Binding-site contacts:
Ligand atom C3 contacts residue PHE213 of chain 1.B at 3.8 Å (hydrophobic).
Ligand atom C4 contacts residue PHE262 of chain 1.B at 4.0 Å (hydrophobic).
Ligand atom C13 contacts residue ALA118 of chain 1.B at 3.9 Å (hydrophobic).
Ligand atom C15 contacts residue ALA293 of chain 1.B at 3.4 Å (hydrophobic).
Ligand atom C10 contacts residue TYR269 of chain 1.B at 3.7 Å (hydrophobic).
Ligand atom C5 contacts residue TRP266 of chain 1.B at 3.9 Å (hydrophobic).
Ligand atom C15 contacts residue SER187 of chain 1.B at 3.9 Å.
Ligand atom C9 contacts residue TYR192 of chain 1.B at 4.0 Å (hydrophobic).
Ligand atom C9 contacts residue TYR269 of chain 1.B at 4.0 Å (hydrophobic).
Ligand atom C18 contacts residue GLY122 of chain 1.B at 3.6 Å.
Ligand atom C2 contacts residue PHE213 of chain 1.B at 3.5 Å (hydrophobic).
Ligand atom C20 contacts residue TYR269 of chain 1.B at 3.6 Å (hydrophobic).
Ligand atom C12 contacts residue CYS188 of chain 1.B at 3.6 Å (hydrophobic).
Ligand atom C3 contacts residue GLU123 of chain 1.B at 3.9 Å.
Ligand atom C8 contacts residue THR119 of chain 1.B at 3.9 Å.
Ligand atom C8 contacts residue TYR269 of chain 1.B at 3.9 Å (hydrophobic).
Ligand atom C19 contacts residue THR119 of chain 1.B at 3.7 Å.
Ligand atom C9 contacts residue THR119 of chain 1.B at 3.6 Å.
Ligand atom C4 contacts residue GLU123 of chain 1.B at 3.9 Å.
Ligand atom C12 contacts residue ALA118 of chain 1.B at 3.7 Å (hydrophobic).
Ligand atom C12 contacts residue TYR269 of chain 1.B at 3.9 Å (hydrophobic).
Ligand atom C20 contacts residue ALA293 of chain 1.B at 3.6 Å (hydrophobic).
Ligand atom C5 contacts residue GLU123 of chain 1.B at 3.7 Å.
Ligand atom C16 contacts residue MET208 of chain 1.B at 3.7 Å (hydrophobic).
Ligand atom C14 contacts residue LYS297 of chain 1.B at 2.4 Å.
Ligand atom C10 contacts residue THR119 of chain 1.B at 3.4 Å.
Ligand atom C14 contacts residue CYS188 of chain 1.B at 3.9 Å (hydrophobic).
Ligand atom C18 contacts residue TRP266 of chain 1.B at 3.8 Å (hydrophobic).
Ligand atom C16 contacts residue HIS212 of chain 1.B at 3.9 Å.
Ligand atom C2 contacts residue ALA270 of chain 1.B at 3.9 Å (hydrophobic).
Ligand atom C13 contacts residue LYS297 of chain 1.B at 3.7 Å.
Ligand atom C19 contacts residue ILE190 of chain 1.B at 3.3 Å (hydrophobic).
Ligand atom C15 contacts residue LYS297 of chain 1.B at 1.3 Å.
Ligand atom C11 contacts residue TYR269 of chain 1.B at 3.6 Å (hydrophobic).
Ligand atom C19 contacts residue TYR192 of chain 1.B at 3.6 Å (hydrophobic).
Ligand atom C17 contacts residue ALA270 of chain 1.B at 3.6 Å (hydrophobic).
Ligand atom C15 contacts residue GLU114 of chain 1.B at 3.8 Å.
Ligand atom C4 contacts residue TRP266 of chain 1.B at 3.8 Å (hydrophobic).
Ligand atom C14 contacts residue ALA118 of chain 1.B at 3.5 Å (hydrophobic).
Ligand atom C18 contacts residue GLU123 of chain 1.B at 3.8 Å.

Sequence of chain 1.B:
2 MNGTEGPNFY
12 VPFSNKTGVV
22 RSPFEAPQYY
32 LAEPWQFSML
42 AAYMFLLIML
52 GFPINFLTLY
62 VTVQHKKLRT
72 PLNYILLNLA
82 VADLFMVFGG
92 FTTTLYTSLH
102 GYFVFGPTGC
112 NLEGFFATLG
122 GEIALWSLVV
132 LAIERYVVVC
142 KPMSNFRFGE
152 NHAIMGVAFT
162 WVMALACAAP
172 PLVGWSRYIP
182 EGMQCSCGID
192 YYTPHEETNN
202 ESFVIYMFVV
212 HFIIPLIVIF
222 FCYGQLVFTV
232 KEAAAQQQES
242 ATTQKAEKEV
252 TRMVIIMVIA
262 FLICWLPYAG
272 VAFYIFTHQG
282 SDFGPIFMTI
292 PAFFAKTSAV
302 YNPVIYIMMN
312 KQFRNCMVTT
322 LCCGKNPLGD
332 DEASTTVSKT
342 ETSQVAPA

The protein below binds the small molecule below.
Small molecule (SMILES): CC1=C(/C=C/C(C)=C/C=C/C(C)=C/C=O)C(C)(C)CCC1